This small molecule binds to this protein.
Small molecule (SMILES): Nc1ccn([C@@H]2O[C@H](COP(=O)=O)[C@@H](O[P](=O)(O)OC[C@H]3O[C@@H](n4ccc(=O)[nH]c4=O)[C@H](O)[C@@H]3O[P](=O)(O)OC[C@H]3O[C@@H](n4ccc(=O)[nH]c4=O)[C@H](O)[C@@H]3O[P](=O)(O)OC[C@H]3O[C@@H](n4ccc(N)nc4=O)[C@H](O)[C@@H]3O[P](=O)(O)OC[C@H]3O[C@@H](n4cnc5c(=O)nc(N)[nH]c54)[C@H](O)[C@@H]3O[P](=O)(O)OC[C@H]3O[C@@H](n4ccc(=O)[nH]c4=O)[C@H](O)[C@@H]3O)[C@H]2O)c(=O)n1

Binding-site contacts:
Ligand atom C4' contacts residue LYS43 of chain 1.TA at 4.0 Å.
Ligand atom O3' contacts residue PRO44 of chain 1.TA at 3.6 Å.
Ligand atom C3' contacts residue PRO44 of chain 1.TA at 4.2 Å (hydrophobic).
Ligand atom C4' contacts residue PRO44 of chain 1.TA at 4.2 Å (hydrophobic).
Ligand atom O3' contacts residue LYS43 of chain 1.TA at 3.7 Å.
Ligand atom OP1 contacts residue LYS43 of chain 1.TA at 3.8 Å.
Ligand atom C5' contacts residue LYS43 of chain 1.TA at 3.9 Å.
Ligand atom P contacts residue LYS43 of chain 1.TA at 4.4 Å.

Sequence of chain 1.TA:
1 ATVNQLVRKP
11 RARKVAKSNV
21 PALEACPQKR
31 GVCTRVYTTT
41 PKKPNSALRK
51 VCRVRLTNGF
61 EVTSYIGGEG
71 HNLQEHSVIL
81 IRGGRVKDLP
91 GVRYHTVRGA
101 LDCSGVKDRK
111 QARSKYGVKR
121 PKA